This protein binds this small molecule.
Small molecule (SMILES): O=S(=O)(O)c1cc(Cl)c(O)c(Cl)c1

Binding-site contacts:
Ligand atom CL7 contacts residue MET171 of chain 1.A at 3.9 Å.
Ligand atom O13 contacts residue SER108 of chain 1.A at 3.0 Å.
Ligand atom C01 contacts residue PHE167 of chain 1.A at 3.7 Å (hydrophobic).
Ligand atom CL7 contacts residue VAL149 of chain 1.A at 4.1 Å.
Ligand atom C01 contacts residue HIS263 of chain 1.A at 4.0 Å.
Ligand atom C05 contacts residue LEU152 of chain 1.A at 3.7 Å (hydrophobic).
Ligand atom O11 contacts residue GLY40 of chain 1.A at 2.4 Å (h-bond).
Ligand atom C06 contacts residue PHE167 of chain 1.A at 4.0 Å (hydrophobic).
Ligand atom C02 contacts residue GLY39 of chain 1.A at 3.9 Å.
Ligand atom C02 contacts residue GLY40 of chain 1.A at 3.5 Å.
Ligand atom CL7 contacts residue LEU152 of chain 1.A at 4.0 Å.
Ligand atom C06 contacts residue LEU152 of chain 1.A at 4.0 Å (hydrophobic).
Ligand atom O13 contacts residue HIS263 of chain 1.A at 3.4 Å (h-bond).
Ligand atom O12 contacts residue MET171 of chain 1.A at 3.3 Å (h-bond).
Ligand atom CL7 contacts residue VAL237 of chain 1.A at 3.3 Å.
Ligand atom C04 contacts residue SER108 of chain 1.A at 3.5 Å.
Ligand atom O13 contacts residue GLY38 of chain 1.A at 3.6 Å.
Ligand atom S10 contacts residue SER108 of chain 1.A at 3.8 Å.
Ligand atom O13 contacts residue GLY39 of chain 1.A at 3.8 Å.
Ligand atom C06 contacts residue VAL237 of chain 1.A at 3.6 Å (hydrophobic).
Ligand atom O11 contacts residue GLY38 of chain 1.A at 3.4 Å.
Ligand atom O08 contacts residue LEU152 of chain 1.A at 3.3 Å.
Ligand atom C03 contacts residue GLY39 of chain 1.A at 3.3 Å.
Ligand atom CL7 contacts residue GLY148 of chain 1.A at 3.5 Å.
Ligand atom S10 contacts residue HIS263 of chain 1.A at 4.0 Å.
Ligand atom O12 contacts residue HIS263 of chain 1.A at 3.7 Å.
Ligand atom O11 contacts residue GLY39 of chain 1.A at 3.0 Å (h-bond).
Ligand atom C01 contacts residue VAL237 of chain 1.A at 4.1 Å (hydrophobic).
Ligand atom C02 contacts residue SER108 of chain 1.A at 3.4 Å.
Ligand atom C01 contacts residue MET171 of chain 1.A at 3.9 Å (hydrophobic).
Ligand atom O13 contacts residue ASN107 of chain 1.A at 3.8 Å.
Ligand atom C03 contacts residue SER108 of chain 1.A at 3.0 Å.
Ligand atom C03 contacts residue GLY40 of chain 1.A at 3.6 Å.
Ligand atom S10 contacts residue GLY39 of chain 1.A at 3.7 Å.
Ligand atom S10 contacts residue GLY40 of chain 1.A at 3.5 Å (h-bond).
Ligand atom O12 contacts residue TRP264 of chain 1.A at 2.9 Å (h-bond).
Ligand atom C02 contacts residue HIS263 of chain 1.A at 3.9 Å.
Ligand atom CL9 contacts residue LEU109 of chain 1.A at 3.7 Å.
Ligand atom C04 contacts residue GLY39 of chain 1.A at 4.1 Å.
Ligand atom CL7 contacts residue PHE167 of chain 1.A at 3.3 Å.

Sequence of chain 1.A:
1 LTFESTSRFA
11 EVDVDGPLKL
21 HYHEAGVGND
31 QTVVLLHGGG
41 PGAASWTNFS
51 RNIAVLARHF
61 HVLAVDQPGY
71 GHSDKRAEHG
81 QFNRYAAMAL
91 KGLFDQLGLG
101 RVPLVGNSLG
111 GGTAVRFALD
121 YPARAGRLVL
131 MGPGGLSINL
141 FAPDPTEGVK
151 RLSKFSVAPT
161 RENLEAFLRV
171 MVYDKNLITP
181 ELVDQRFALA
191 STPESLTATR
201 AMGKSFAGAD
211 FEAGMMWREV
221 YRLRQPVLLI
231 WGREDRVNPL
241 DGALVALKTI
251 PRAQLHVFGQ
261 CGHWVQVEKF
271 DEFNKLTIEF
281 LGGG